Sequence of chain 1.C:
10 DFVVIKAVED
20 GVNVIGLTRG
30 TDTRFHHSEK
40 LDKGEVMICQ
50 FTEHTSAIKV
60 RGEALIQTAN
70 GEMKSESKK

Binding-site contacts:
Ligand atom CD1 contacts residue SER55 of chain 1.C at 3.4 Å.
Ligand atom CB contacts residue THR32 of chain 1.C at 3.5 Å.
Ligand atom CD2 contacts residue THR54 of chain 1.D at 4.1 Å.
Ligand atom O contacts residue ARG28 of chain 1.C at 3.2 Å.
Ligand atom CD1 contacts residue ALA56 of chain 1.C at 4.0 Å (hydrophobic).
Ligand atom CE2 contacts residue CYS48 of chain 1.D at 3.8 Å (hydrophobic).
Ligand atom NE1 contacts residue GLN49 of chain 1.D at 2.8 Å (h-bond).
Ligand atom N contacts residue GLY29 of chain 1.C at 2.9 Å (h-bond).
Ligand atom CE2 contacts residue GLN49 of chain 1.D at 3.8 Å.
Ligand atom CA contacts residue SER55 of chain 1.C at 3.6 Å.
Ligand atom O contacts residue SER55 of chain 1.C at 2.7 Å (h-bond).
Ligand atom O contacts residue THR27 of chain 1.C at 4.0 Å.
Ligand atom N contacts residue THR27 of chain 1.C at 2.7 Å (h-bond).
Ligand atom NE1 contacts residue CYS48 of chain 1.D at 3.5 Å.
Ligand atom O contacts residue THR51 of chain 1.D at 3.4 Å.
Ligand atom OXT contacts residue THR51 of chain 1.D at 2.3 Å (h-bond).
Ligand atom O contacts residue GLY29 of chain 1.C at 2.9 Å (h-bond).
Ligand atom CD1 contacts residue THR51 of chain 1.D at 3.9 Å.
Ligand atom CB contacts residue THR27 of chain 1.C at 3.7 Å.
Ligand atom CZ2 contacts residue ILE57 of chain 1.D at 3.7 Å (hydrophobic).
Ligand atom C contacts residue SER55 of chain 1.C at 3.3 Å.
Ligand atom CZ2 contacts residue CYS48 of chain 1.D at 3.8 Å (hydrophobic).
Ligand atom OXT contacts residue THR54 of chain 1.D at 3.1 Å (h-bond).
Ligand atom CZ2 contacts residue THR54 of chain 1.D at 3.9 Å.
Ligand atom C contacts residue THR51 of chain 1.D at 3.2 Å.
Ligand atom CA contacts residue THR32 of chain 1.C at 3.2 Å.
Ligand atom CB contacts residue SER55 of chain 1.C at 3.1 Å.
Ligand atom CD1 contacts residue GLN49 of chain 1.D at 3.6 Å.
Ligand atom CZ3 contacts residue GLY25 of chain 1.D at 3.8 Å.
Ligand atom CE3 contacts residue HIS35 of chain 1.D at 4.0 Å.
Ligand atom C contacts residue GLY29 of chain 1.C at 3.7 Å.
Ligand atom N contacts residue THR32 of chain 1.C at 2.8 Å (h-bond).
Ligand atom CH2 contacts residue GLY25 of chain 1.D at 3.6 Å.
Ligand atom CA contacts residue THR27 of chain 1.C at 3.7 Å.
Ligand atom N contacts residue SER55 of chain 1.C at 4.0 Å.
Ligand atom CA contacts residue GLY29 of chain 1.C at 3.7 Å.
Ligand atom CG contacts residue SER55 of chain 1.C at 3.6 Å.
Ligand atom N contacts residue ASP31 of chain 1.C at 2.8 Å (salt-bridge).
Ligand atom OXT contacts residue HIS53 of chain 1.D at 4.0 Å.
Ligand atom N contacts residue ARG28 of chain 1.C at 3.9 Å.

Sequence of chain 1.D:
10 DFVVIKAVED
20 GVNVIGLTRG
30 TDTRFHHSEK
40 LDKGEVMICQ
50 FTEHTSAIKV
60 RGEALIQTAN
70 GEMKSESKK

This protein binds this small molecule.
Small molecule (SMILES): N[C@@H](Cc1c[nH]c2ccccc12)C(=O)O